A protein and the small-molecule ligand that binds it are described below.
Small molecule (SMILES): CC(=O)N[C@@H]1[C@@H](O)[C@H](O)[C@@H](CO)O[C@H]1O

Sequence of chain 1.A:
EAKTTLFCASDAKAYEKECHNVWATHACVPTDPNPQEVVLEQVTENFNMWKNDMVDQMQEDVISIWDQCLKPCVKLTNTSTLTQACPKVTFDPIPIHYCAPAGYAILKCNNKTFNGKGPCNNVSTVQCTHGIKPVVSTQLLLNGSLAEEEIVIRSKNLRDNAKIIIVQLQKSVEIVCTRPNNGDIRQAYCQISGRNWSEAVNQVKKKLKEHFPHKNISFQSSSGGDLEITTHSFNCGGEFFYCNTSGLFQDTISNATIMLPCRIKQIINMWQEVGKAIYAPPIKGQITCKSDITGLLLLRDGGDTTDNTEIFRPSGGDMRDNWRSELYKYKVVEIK

Binding-site contacts:
Ligand atom C5 contacts residue ASN264 of chain 1.A at 3.6 Å.
Ligand atom C3 contacts residue ASN264 of chain 1.A at 3.8 Å.
Ligand atom C1 contacts residue ASN264 of chain 1.A at 1.4 Å.
Ligand atom C8 contacts residue ARG204 of chain 1.A at 3.8 Å.
Ligand atom C7 contacts residue ASN264 of chain 1.A at 3.5 Å.
Ligand atom C4 contacts residue ASN264 of chain 1.A at 4.2 Å.
Ligand atom O5 contacts residue ASN264 of chain 1.A at 2.3 Å (h-bond).
Ligand atom O7 contacts residue ASN264 of chain 1.A at 3.7 Å.
Ligand atom N2 contacts residue ASN264 of chain 1.A at 3.0 Å (h-bond).
Ligand atom C2 contacts residue ASN264 of chain 1.A at 2.5 Å.